The small molecule below binds the protein below.
Small molecule (SMILES): OC[C@H]1O[C@H](O)[C@@H](O)[C@@H](O)[C@@H]1O

Sequence of chain 4.A:
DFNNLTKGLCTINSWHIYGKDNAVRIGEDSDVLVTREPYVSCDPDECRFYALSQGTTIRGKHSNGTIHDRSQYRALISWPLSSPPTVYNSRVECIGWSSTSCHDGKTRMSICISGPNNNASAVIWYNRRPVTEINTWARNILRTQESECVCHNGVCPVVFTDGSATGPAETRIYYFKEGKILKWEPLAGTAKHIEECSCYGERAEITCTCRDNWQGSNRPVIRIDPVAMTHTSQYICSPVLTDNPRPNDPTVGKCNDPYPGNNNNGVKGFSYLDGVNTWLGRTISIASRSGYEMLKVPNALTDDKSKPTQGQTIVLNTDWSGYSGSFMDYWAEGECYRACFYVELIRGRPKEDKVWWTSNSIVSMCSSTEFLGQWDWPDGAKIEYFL

Binding-site contacts:
Ligand atom C6 contacts residue THR309 of chain 4.A at 4.2 Å.
Ligand atom O4 contacts residue THR309 of chain 4.A at 3.6 Å.
Ligand atom O3 contacts residue BMA3 of chain 2.B at 4.0 Å.
Ligand atom C5 contacts residue THR309 of chain 4.A at 4.3 Å.
Ligand atom C1 contacts residue BMA3 of chain 2.B at 3.2 Å.
Ligand atom C3 contacts residue THR309 of chain 4.A at 4.5 Å.
Ligand atom C5 contacts residue BMA3 of chain 2.B at 3.3 Å.
Ligand atom C4 contacts residue BMA3 of chain 2.B at 3.6 Å.
Ligand atom C3 contacts residue BMA3 of chain 2.B at 2.9 Å.
Ligand atom C2 contacts residue BMA3 of chain 2.B at 3.3 Å.
Ligand atom C5 contacts residue PRO308 of chain 4.A at 4.2 Å (hydrophobic).
Ligand atom O5 contacts residue BMA3 of chain 2.B at 3.6 Å.
Ligand atom O4 contacts residue BMA3 of chain 2.B at 4.0 Å.
Ligand atom C6 contacts residue PRO308 of chain 4.A at 3.9 Å (hydrophobic).
Ligand atom C4 contacts residue THR309 of chain 4.A at 4.3 Å.